A protein and the small-molecule ligand that binds it are described below.
Small molecule (SMILES): CCc1sc2ncnc(O[C@H](Cc3ccccc3)C(=O)O)c2c1-c1ccc(OCCN2CCN(C)CC2)c(Cl)c1C

Sequence of chain 1.A:
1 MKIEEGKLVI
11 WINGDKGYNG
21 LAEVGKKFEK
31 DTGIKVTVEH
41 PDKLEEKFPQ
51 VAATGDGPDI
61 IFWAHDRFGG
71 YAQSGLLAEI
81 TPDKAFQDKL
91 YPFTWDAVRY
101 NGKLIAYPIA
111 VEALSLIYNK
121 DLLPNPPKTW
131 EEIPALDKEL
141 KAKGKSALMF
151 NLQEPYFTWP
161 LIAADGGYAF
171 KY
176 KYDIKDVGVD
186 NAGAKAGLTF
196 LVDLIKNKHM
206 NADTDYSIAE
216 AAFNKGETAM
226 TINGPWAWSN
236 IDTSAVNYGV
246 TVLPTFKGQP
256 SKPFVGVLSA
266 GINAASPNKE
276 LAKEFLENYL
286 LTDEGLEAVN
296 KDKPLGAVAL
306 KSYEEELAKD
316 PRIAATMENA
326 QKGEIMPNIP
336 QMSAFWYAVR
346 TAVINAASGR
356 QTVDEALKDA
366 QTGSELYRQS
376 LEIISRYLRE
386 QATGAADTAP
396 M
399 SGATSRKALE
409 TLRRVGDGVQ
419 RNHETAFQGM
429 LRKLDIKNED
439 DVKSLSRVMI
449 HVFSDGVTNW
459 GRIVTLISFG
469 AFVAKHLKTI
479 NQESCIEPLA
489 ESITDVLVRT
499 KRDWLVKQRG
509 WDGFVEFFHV

Binding-site contacts:
Ligand atom S05 contacts residue LEU464 of chain 1.A at 3.8 Å.
Ligand atom C06 contacts residue VAL450 of chain 1.A at 3.9 Å (hydrophobic).
Ligand atom C09 contacts residue VAL450 of chain 1.A at 3.6 Å (hydrophobic).
Ligand atom C19 contacts residue PHE425 of chain 1.A at 3.8 Å (hydrophobic).
Ligand atom C02 contacts residue ARG460 of chain 1.A at 3.6 Å.
Ligand atom C07 contacts residue VAL450 of chain 1.A at 3.6 Å (hydrophobic).
Ligand atom O11 contacts residue THR463 of chain 1.A at 3.7 Å.
Ligand atom C22 contacts residue PHE467 of chain 1.A at 3.3 Å (hydrophobic).
Ligand atom C02 contacts residue PHE451 of chain 1.A at 3.9 Å (hydrophobic).
Ligand atom CL contacts residue ALA424 of chain 1.A at 3.4 Å.
Ligand atom C38 contacts residue ALA424 of chain 1.A at 3.7 Å (hydrophobic).
Ligand atom C28 contacts residue MET428 of chain 1.A at 3.7 Å (hydrophobic).
Ligand atom C20 contacts residue HIS421 of chain 1.A at 3.6 Å.
Ligand atom O31 contacts residue MET428 of chain 1.A at 3.8 Å.
Ligand atom C12 contacts residue THR463 of chain 1.A at 4.0 Å.
Ligand atom N01 contacts residue ARG460 of chain 1.A at 3.9 Å.
Ligand atom C04 contacts residue THR463 of chain 1.A at 3.6 Å.
Ligand atom N03 contacts residue LEU464 of chain 1.A at 3.7 Å.
Ligand atom CL contacts residue MET428 of chain 1.A at 3.5 Å.
Ligand atom N03 contacts residue PHE451 of chain 1.A at 4.0 Å.
Ligand atom N01 contacts residue THR463 of chain 1.A at 3.6 Å.
Ligand atom C29 contacts residue VAL450 of chain 1.A at 3.7 Å (hydrophobic).
Ligand atom C23 contacts residue THR463 of chain 1.A at 3.8 Å.
Ligand atom C30 contacts residue PHE467 of chain 1.A at 3.6 Å (hydrophobic).
Ligand atom C22 contacts residue MET447 of chain 1.A at 3.9 Å (hydrophobic).
Ligand atom C20 contacts residue THR463 of chain 1.A at 3.9 Å.
Ligand atom C02 contacts residue LEU464 of chain 1.A at 4.0 Å (hydrophobic).
Ligand atom C14 contacts residue ARG460 of chain 1.A at 3.2 Å.
Ligand atom C08 contacts residue VAL450 of chain 1.A at 3.4 Å (hydrophobic).
Ligand atom O15 contacts residue VAL450 of chain 1.A at 3.4 Å.
Ligand atom O15 contacts residue ARG460 of chain 1.A at 2.9 Å (salt-bridge).
Ligand atom C26 contacts residue MET428 of chain 1.A at 3.5 Å (hydrophobic).
Ligand atom O16 contacts residue ARG460 of chain 1.A at 2.5 Å (salt-bridge).
Ligand atom C27 contacts residue MET428 of chain 1.A at 3.8 Å (hydrophobic).
Ligand atom C04 contacts residue VAL450 of chain 1.A at 3.8 Å (hydrophobic).
Ligand atom S05 contacts residue VAL450 of chain 1.A at 4.0 Å.
Ligand atom C32 contacts residue MET428 of chain 1.A at 3.7 Å (hydrophobic).
Ligand atom C19 contacts residue HIS421 of chain 1.A at 3.6 Å.
Ligand atom CL contacts residue PHE425 of chain 1.A at 4.0 Å.
Ligand atom C30 contacts residue PHE425 of chain 1.A at 3.9 Å (hydrophobic).